Binding-site contacts:
Ligand atom N2 contacts residue TYR171 of chain 1.C at 4.0 Å.
Ligand atom C4 contacts residue TRP199 of chain 1.C at 3.8 Å (hydrophobic).
Ligand atom C1 contacts residue TYR171 of chain 1.C at 3.8 Å (hydrophobic).
Ligand atom N2 contacts residue ASP204 of chain 1.C at 2.7 Å (salt-bridge).
Ligand atom O7 contacts residue GLY200 of chain 1.C at 4.0 Å.
Ligand atom O6 contacts residue PHE165 of chain 1.C at 3.6 Å.
Ligand atom O6 contacts residue TRP199 of chain 1.C at 3.5 Å.
Ligand atom C3 contacts residue ASP204 of chain 1.C at 3.9 Å.
Ligand atom C4 contacts residue ASP203 of chain 1.C at 3.6 Å.
Ligand atom C7 contacts residue ARG244 of chain 1.C at 4.0 Å.
Ligand atom N2 contacts residue GLY201 of chain 1.C at 3.8 Å.
Ligand atom C3 contacts residue ASP203 of chain 1.C at 3.4 Å.
Ligand atom O7 contacts residue TRP199 of chain 1.C at 3.8 Å.
Ligand atom O7 contacts residue ARG244 of chain 1.C at 2.9 Å (salt-bridge).
Ligand atom C7 contacts residue ILE248 of chain 1.C at 3.9 Å (hydrophobic).
Ligand atom C1 contacts residue TYR171 of chain 1.C at 3.6 Å (hydrophobic).
Ligand atom O2 contacts residue TYR171 of chain 1.C at 4.0 Å.
Ligand atom C7 contacts residue GLY201 of chain 1.C at 3.6 Å.
Ligand atom C3 contacts residue TYR171 of chain 1.C at 3.8 Å (hydrophobic).
Ligand atom C8 contacts residue GLY201 of chain 1.C at 3.6 Å.
Ligand atom O5 contacts residue TYR171 of chain 1.C at 3.3 Å.
Ligand atom O4 contacts residue GOL1 of chain 1.DA at 3.6 Å (h-bond).
Ligand atom C5 contacts residue TYR174 of chain 1.C at 4.0 Å (hydrophobic).
Ligand atom O3 contacts residue GOL1 of chain 1.DA at 3.8 Å.
Ligand atom O4 contacts residue ASP203 of chain 1.C at 2.8 Å (salt-bridge).
Ligand atom O3 contacts residue ASP203 of chain 1.C at 2.7 Å (salt-bridge).
Ligand atom C2 contacts residue TYR171 of chain 1.C at 4.0 Å (hydrophobic).
Ligand atom O4 contacts residue TYR174 of chain 1.C at 3.5 Å.
Ligand atom C6 contacts residue TYR174 of chain 1.C at 4.1 Å (hydrophobic).
Ligand atom C5 contacts residue TYR171 of chain 1.C at 4.0 Å (hydrophobic).
Ligand atom O3 contacts residue GLY201 of chain 1.C at 3.0 Å (h-bond).
Ligand atom C2 contacts residue TRP199 of chain 1.C at 3.9 Å (hydrophobic).
Ligand atom O7 contacts residue GLY201 of chain 1.C at 3.8 Å.
Ligand atom C7 contacts residue ASP204 of chain 1.C at 3.3 Å.
Ligand atom C8 contacts residue ASP204 of chain 1.C at 3.0 Å.
Ligand atom C6 contacts residue PHE165 of chain 1.C at 3.4 Å (hydrophobic).
Ligand atom O1 contacts residue ASP204 of chain 1.C at 4.1 Å.
Ligand atom O3 contacts residue GLY200 of chain 1.C at 3.7 Å.
Ligand atom C2 contacts residue ASP204 of chain 1.C at 3.8 Å.
Ligand atom C8 contacts residue PHE245 of chain 1.C at 4.0 Å (hydrophobic).

This small molecule binds to this protein.
Small molecule (SMILES): CO[C@H]1O[C@H](CO[C@@H]2O[C@H](CO)[C@@H](O)[C@H](O)[C@H]2NC(C)=O)[C@@H](O)[C@H](O)[C@@H]1O

Sequence of chain 1.C:
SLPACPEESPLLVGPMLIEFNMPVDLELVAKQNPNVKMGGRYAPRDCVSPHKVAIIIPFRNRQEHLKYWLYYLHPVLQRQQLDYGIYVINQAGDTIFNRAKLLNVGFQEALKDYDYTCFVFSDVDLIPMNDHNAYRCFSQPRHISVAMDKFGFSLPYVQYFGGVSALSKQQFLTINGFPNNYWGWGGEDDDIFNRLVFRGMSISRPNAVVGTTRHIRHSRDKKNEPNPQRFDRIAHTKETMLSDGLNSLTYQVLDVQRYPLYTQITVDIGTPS